A protein and the small-molecule ligand that binds it are described below.
Small molecule (SMILES): CC(=O)N[C@H]1[C@H](O[C@H]2[C@H](O)[C@@H](NC(C)=O)CO[C@@H]2CO)O[C@H](CO)[C@@H](O)[C@@H]1O

Sequence of chain 1.B:
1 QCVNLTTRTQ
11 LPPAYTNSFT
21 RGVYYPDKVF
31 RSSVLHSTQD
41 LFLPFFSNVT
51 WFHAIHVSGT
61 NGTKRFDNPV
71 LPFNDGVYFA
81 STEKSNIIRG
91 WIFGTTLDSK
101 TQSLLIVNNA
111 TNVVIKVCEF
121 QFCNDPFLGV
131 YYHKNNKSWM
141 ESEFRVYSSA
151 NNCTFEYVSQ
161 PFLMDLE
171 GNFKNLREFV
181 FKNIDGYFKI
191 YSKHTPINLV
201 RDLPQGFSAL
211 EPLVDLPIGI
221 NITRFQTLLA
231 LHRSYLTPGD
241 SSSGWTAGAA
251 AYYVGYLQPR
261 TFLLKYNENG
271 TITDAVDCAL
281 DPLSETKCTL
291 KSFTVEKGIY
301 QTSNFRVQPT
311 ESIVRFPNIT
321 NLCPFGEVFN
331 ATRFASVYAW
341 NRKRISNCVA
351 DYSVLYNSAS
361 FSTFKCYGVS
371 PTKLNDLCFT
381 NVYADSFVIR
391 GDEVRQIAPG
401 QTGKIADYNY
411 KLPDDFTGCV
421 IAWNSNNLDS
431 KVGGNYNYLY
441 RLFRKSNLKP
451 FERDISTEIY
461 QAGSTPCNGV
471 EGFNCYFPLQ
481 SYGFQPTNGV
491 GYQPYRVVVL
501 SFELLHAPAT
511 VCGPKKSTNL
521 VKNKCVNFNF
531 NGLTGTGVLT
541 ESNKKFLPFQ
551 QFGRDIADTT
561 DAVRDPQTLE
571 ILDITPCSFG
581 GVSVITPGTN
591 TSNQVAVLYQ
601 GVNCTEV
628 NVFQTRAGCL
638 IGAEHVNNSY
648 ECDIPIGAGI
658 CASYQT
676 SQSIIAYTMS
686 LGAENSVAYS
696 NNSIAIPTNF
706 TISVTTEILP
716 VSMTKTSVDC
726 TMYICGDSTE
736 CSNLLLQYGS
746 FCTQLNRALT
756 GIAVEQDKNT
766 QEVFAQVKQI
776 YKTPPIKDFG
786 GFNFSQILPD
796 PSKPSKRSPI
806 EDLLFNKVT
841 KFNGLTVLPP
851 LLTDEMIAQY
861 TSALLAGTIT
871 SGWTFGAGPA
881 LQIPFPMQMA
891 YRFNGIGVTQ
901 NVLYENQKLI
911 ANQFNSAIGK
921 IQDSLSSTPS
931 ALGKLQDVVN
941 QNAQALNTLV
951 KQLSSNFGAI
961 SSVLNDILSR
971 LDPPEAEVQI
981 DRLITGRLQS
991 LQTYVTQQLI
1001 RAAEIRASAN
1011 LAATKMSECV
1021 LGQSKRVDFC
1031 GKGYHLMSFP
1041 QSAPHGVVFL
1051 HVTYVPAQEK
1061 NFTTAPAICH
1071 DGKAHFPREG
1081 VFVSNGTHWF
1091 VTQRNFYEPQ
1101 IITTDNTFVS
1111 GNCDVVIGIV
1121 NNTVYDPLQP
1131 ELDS

Binding-site contacts:
Ligand atom C6 contacts residue SER790 of chain 1.B at 4.0 Å.
Ligand atom O6 contacts residue SER790 of chain 1.B at 3.5 Å (h-bond).
Ligand atom C2 contacts residue ASN788 of chain 1.B at 2.5 Å.
Ligand atom C5 contacts residue GLN791 of chain 1.B at 4.0 Å.
Ligand atom O6 contacts residue GLN791 of chain 1.B at 2.7 Å (h-bond).
Ligand atom C5 contacts residue SER790 of chain 1.B at 3.4 Å.
Ligand atom O5 contacts residue ASN788 of chain 1.B at 2.3 Å (h-bond).
Ligand atom C3 contacts residue ASN788 of chain 1.B at 3.8 Å.
Ligand atom C6 contacts residue GLN791 of chain 1.B at 3.7 Å.
Ligand atom C1 contacts residue SER790 of chain 1.B at 3.4 Å.
Ligand atom C4 contacts residue ASN788 of chain 1.B at 4.2 Å.
Ligand atom O7 contacts residue ASN788 of chain 1.B at 4.0 Å.
Ligand atom C1 contacts residue ASN788 of chain 1.B at 1.4 Å.
Ligand atom C5 contacts residue ASN788 of chain 1.B at 3.6 Å.
Ligand atom C7 contacts residue ASN788 of chain 1.B at 3.7 Å.
Ligand atom O5 contacts residue GLN791 of chain 1.B at 4.5 Å.
Ligand atom O5 contacts residue SER790 of chain 1.B at 3.3 Å (h-bond).
Ligand atom C8 contacts residue GLN791 of chain 1.B at 4.5 Å.
Ligand atom N2 contacts residue ASN788 of chain 1.B at 3.0 Å (h-bond).